Binding-site contacts:
Ligand atom N2 contacts residue ASN139 of chain 1.K at 3.2 Å (h-bond).
Ligand atom C2 contacts residue ASN139 of chain 1.K at 2.9 Å.
Ligand atom O5 contacts residue ASN139 of chain 1.K at 2.7 Å (h-bond).
Ligand atom C7 contacts residue SER137 of chain 1.K at 4.4 Å.
Ligand atom C5 contacts residue ASN139 of chain 1.K at 4.0 Å.
Ligand atom C8 contacts residue SER137 of chain 1.K at 3.6 Å.
Ligand atom C3 contacts residue ASN139 of chain 1.K at 4.2 Å.
Ligand atom C1 contacts residue ASN139 of chain 1.K at 1.9 Å.
Ligand atom C7 contacts residue ASN139 of chain 1.K at 4.5 Å.
Ligand atom N2 contacts residue SER137 of chain 1.K at 4.1 Å.

The protein below binds the small molecule below.
Small molecule (SMILES): CC(=O)N[C@@H]1[C@@H](O)[C@H](O)[C@@H](CO)O[C@H]1O

Sequence of chain 1.K:
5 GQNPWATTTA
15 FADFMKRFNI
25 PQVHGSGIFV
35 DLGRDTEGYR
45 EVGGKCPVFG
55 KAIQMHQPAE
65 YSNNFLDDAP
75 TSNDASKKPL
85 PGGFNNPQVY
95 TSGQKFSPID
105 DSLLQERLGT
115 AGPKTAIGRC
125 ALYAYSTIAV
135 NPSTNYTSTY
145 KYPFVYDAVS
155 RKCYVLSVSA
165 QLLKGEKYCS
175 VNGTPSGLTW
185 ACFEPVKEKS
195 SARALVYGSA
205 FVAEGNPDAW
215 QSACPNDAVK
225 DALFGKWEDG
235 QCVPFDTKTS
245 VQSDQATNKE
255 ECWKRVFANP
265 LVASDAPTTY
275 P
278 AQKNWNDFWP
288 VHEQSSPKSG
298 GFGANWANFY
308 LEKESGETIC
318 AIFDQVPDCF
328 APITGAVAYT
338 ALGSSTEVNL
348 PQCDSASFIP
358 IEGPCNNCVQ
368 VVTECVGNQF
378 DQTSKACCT